Binding-site contacts:
Ligand atom O3' contacts residue DA4 of chain 4.D at 4.2 Å.
Ligand atom C5' contacts residue DA4 of chain 4.D at 4.0 Å.
Ligand atom C2' contacts residue DA4 of chain 4.D at 3.5 Å.
Ligand atom C3' contacts residue DA4 of chain 4.D at 3.3 Å.
Ligand atom OP1 contacts residue DA4 of chain 4.D at 2.2 Å.
Ligand atom O5' contacts residue DA4 of chain 4.D at 4.0 Å.
Ligand atom P contacts residue DA4 of chain 4.D at 3.2 Å.
Ligand atom OP2 contacts residue DA4 of chain 4.D at 3.6 Å.
Ligand atom C4' contacts residue DA4 of chain 4.D at 4.3 Å.

A protein and the small-molecule ligand that binds it are described below.
Small molecule (SMILES): Nc1ccn([C@H]2C[C@H](O)[C@@H](COP(=O)(O)O)O2)c(=O)n1